Binding-site contacts:
Ligand atom N7 contacts residue ASP199 of chain 1.B at 3.0 Å (salt-bridge).
Ligand atom N6 contacts residue ASP199 of chain 1.B at 2.9 Å (salt-bridge).
Ligand atom C11 contacts residue TRP50 of chain 1.B at 3.7 Å (hydrophobic).
Ligand atom O8 contacts residue SER205 of chain 1.B at 2.1 Å (h-bond).
Ligand atom C13 contacts residue SER205 of chain 1.B at 3.5 Å.
Ligand atom C2 contacts residue SER205 of chain 1.B at 3.2 Å.
Ligand atom N6 contacts residue GLY238 of chain 1.B at 3.5 Å.
Ligand atom C5 contacts residue ASP199 of chain 1.B at 3.7 Å.
Ligand atom N7 contacts residue ALA200 of chain 1.B at 3.5 Å (h-bond).
Ligand atom C1 contacts residue TRP148 of chain 1.B at 3.5 Å (hydrophobic).
Ligand atom C10 contacts residue HIS43 of chain 1.B at 3.7 Å.
Ligand atom C3 contacts residue VAL225 of chain 1.B at 3.8 Å (hydrophobic).
Ligand atom N6 contacts residue ALA200 of chain 1.B at 3.9 Å.
Ligand atom C5 contacts residue GLY230 of chain 1.B at 3.9 Å.
Ligand atom C12 contacts residue TRP148 of chain 1.B at 3.6 Å (hydrophobic).
Ligand atom C2 contacts residue VAL225 of chain 1.B at 3.6 Å (hydrophobic).
Ligand atom C2 contacts residue CYS201 of chain 1.B at 3.8 Å (hydrophobic).
Ligand atom C3 contacts residue CYS201 of chain 1.B at 3.6 Å (hydrophobic).
Ligand atom N7 contacts residue GLY230 of chain 1.B at 2.7 Å (h-bond).
Ligand atom O9 contacts residue HIS43 of chain 1.B at 2.9 Å (h-bond).
Ligand atom N7 contacts residue GLY228 of chain 1.B at 3.9 Å.
Ligand atom C16 contacts residue TRP148 of chain 1.B at 3.7 Å (hydrophobic).
Ligand atom O8 contacts residue GLY203 of chain 1.B at 2.8 Å (h-bond).
Ligand atom C16 contacts residue SER205 of chain 1.B at 2.4 Å.
Ligand atom O9 contacts residue SER205 of chain 1.B at 3.0 Å (h-bond).
Ligand atom N6 contacts residue TRP227 of chain 1.B at 3.8 Å.
Ligand atom O8 contacts residue ASP204 of chain 1.B at 3.4 Å (salt-bridge).
Ligand atom C3 contacts residue ALA200 of chain 1.B at 3.8 Å (hydrophobic).
Ligand atom C5 contacts residue GLY228 of chain 1.B at 3.8 Å.
Ligand atom C4 contacts residue TRP227 of chain 1.B at 3.6 Å (hydrophobic).
Ligand atom C14 contacts residue TRP50 of chain 1.B at 3.6 Å (hydrophobic).
Ligand atom C4 contacts residue GLY228 of chain 1.B at 3.6 Å.
Ligand atom O8 contacts residue GLU202 of chain 1.B at 3.6 Å.
Ligand atom C11 contacts residue TRP148 of chain 1.B at 3.8 Å (hydrophobic).
Ligand atom O8 contacts residue CYS201 of chain 1.B at 3.7 Å.
Ligand atom C5 contacts residue ALA200 of chain 1.B at 3.7 Å (hydrophobic).
Ligand atom C13 contacts residue HIS43 of chain 1.B at 3.7 Å.
Ligand atom C1 contacts residue SER205 of chain 1.B at 3.2 Å.
Ligand atom C15 contacts residue SER205 of chain 1.B at 1.2 Å.
Ligand atom C10 contacts residue SER205 of chain 1.B at 2.9 Å.

Sequence of chain 1.B:
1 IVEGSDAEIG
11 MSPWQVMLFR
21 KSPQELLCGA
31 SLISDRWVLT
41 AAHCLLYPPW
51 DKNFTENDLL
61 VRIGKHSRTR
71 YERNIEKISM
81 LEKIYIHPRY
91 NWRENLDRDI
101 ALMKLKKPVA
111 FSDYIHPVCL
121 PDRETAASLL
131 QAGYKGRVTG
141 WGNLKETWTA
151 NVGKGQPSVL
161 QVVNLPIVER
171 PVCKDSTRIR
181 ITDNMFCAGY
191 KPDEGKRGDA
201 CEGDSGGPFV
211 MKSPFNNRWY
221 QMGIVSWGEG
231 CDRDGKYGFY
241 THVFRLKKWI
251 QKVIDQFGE

This protein binds this small molecule.
Small molecule (SMILES): N=C(N)CCCC[C@@H](C=O)[C@H]1CCC[C@@H]1O